This small molecule binds to this protein.
Small molecule (SMILES): COc1ccc(C[C@H](N)C(=O)N[C@H]2[C@@H](O)[C@H](n3cnc4c(N(C)C)ncnc43)O[C@@H]2CO[P](=O)(O)O[C@H]2[C@@H](O)[C@H](n3ccc(N)nc3=O)O[C@@H]2CO[P](=O)(O)O[C@H]2[C@@H](O)[C@H](n3ccc(N)nc3=O)O[C@@H]2CO)cc1

Binding-site contacts:
Ligand atom OP1 contacts residue MG1 of chain 1.HU at 3.6 Å.
Ligand atom OP1 contacts residue HIS3 of chain 1.WC at 3.7 Å.
Ligand atom N1 contacts residue MG1 of chain 1.GY at 4.4 Å.
Ligand atom O2 contacts residue MG1 of chain 1.GY at 2.4 Å.
Ligand atom OP1 contacts residue ALA2 of chain 1.WC at 3.9 Å.
Ligand atom C2 contacts residue MG1 of chain 1.GY at 3.0 Å.
Ligand atom C4 contacts residue MG1 of chain 1.GY at 4.2 Å.
Ligand atom N3 contacts residue MG1 of chain 1.GY at 3.0 Å.

Sequence of chain 1.WC:
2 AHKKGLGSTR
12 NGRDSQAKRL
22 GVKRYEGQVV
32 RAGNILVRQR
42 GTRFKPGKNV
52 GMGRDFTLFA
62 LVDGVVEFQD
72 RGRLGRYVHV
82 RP